A small-molecule ligand and the protein it binds are described below.
Small molecule (SMILES): N[C@@H](CCC(=O)O)C(=O)O

Binding-site contacts:
Ligand atom CA contacts residue TYR61 of chain 1.A at 4.0 Å (hydrophobic).
Ligand atom C contacts residue SER142 of chain 1.A at 3.4 Å.
Ligand atom OE2 contacts residue SER142 of chain 1.A at 3.3 Å (h-bond).
Ligand atom C contacts residue TYR61 of chain 1.A at 3.6 Å (hydrophobic).
Ligand atom N contacts residue TYR61 of chain 1.A at 4.0 Å.
Ligand atom N contacts residue TYR220 of chain 1.A at 3.7 Å.
Ligand atom O contacts residue PRO89 of chain 1.A at 3.6 Å.
Ligand atom CB contacts residue TYR61 of chain 1.A at 3.5 Å (hydrophobic).
Ligand atom O contacts residue TYR61 of chain 1.A at 3.5 Å.
Ligand atom N contacts residue GLU193 of chain 1.A at 2.8 Å (salt-bridge).
Ligand atom CA contacts residue GLU193 of chain 1.A at 3.3 Å.
Ligand atom O contacts residue LEU90 of chain 1.A at 3.6 Å.
Ligand atom CG contacts residue GLU193 of chain 1.A at 3.5 Å.
Ligand atom OE2 contacts residue LEU138 of chain 1.A at 4.2 Å.
Ligand atom N contacts residue SER142 of chain 1.A at 4.1 Å.
Ligand atom CA contacts residue THR91 of chain 1.A at 3.4 Å.
Ligand atom O contacts residue ARG96 of chain 1.A at 2.8 Å (salt-bridge).
Ligand atom CB contacts residue GLU193 of chain 1.A at 4.0 Å.
Ligand atom OXT contacts residue ARG96 of chain 1.A at 2.8 Å (salt-bridge).
Ligand atom CD contacts residue GLU193 of chain 1.A at 3.9 Å.
Ligand atom CG contacts residue LEU138 of chain 1.A at 3.7 Å (hydrophobic).
Ligand atom OE1 contacts residue THR143 of chain 1.A at 2.6 Å (h-bond).
Ligand atom N contacts residue THR91 of chain 1.A at 2.9 Å (h-bond).
Ligand atom CA contacts residue SER142 of chain 1.A at 3.3 Å.
Ligand atom OXT contacts residue SER142 of chain 1.A at 2.9 Å (h-bond).
Ligand atom OE2 contacts residue GLY141 of chain 1.A at 3.7 Å.
Ligand atom C contacts residue PRO89 of chain 1.A at 4.2 Å (hydrophobic).
Ligand atom CA contacts residue PRO89 of chain 1.A at 4.0 Å (hydrophobic).
Ligand atom OE2 contacts residue THR143 of chain 1.A at 3.1 Å (h-bond).
Ligand atom CD contacts residue THR143 of chain 1.A at 3.2 Å.
Ligand atom CD contacts residue LEU138 of chain 1.A at 4.0 Å (hydrophobic).
Ligand atom CB contacts residue LEU138 of chain 1.A at 4.1 Å (hydrophobic).
Ligand atom C contacts residue THR91 of chain 1.A at 3.7 Å.
Ligand atom N contacts residue PRO89 of chain 1.A at 2.8 Å (h-bond).
Ligand atom C contacts residue ARG96 of chain 1.A at 3.5 Å.
Ligand atom OXT contacts residue TYR61 of chain 1.A at 3.3 Å.
Ligand atom O contacts residue SER142 of chain 1.A at 4.0 Å.
Ligand atom OXT contacts residue GLY141 of chain 1.A at 3.2 Å.
Ligand atom OE1 contacts residue GLU193 of chain 1.A at 3.8 Å.
Ligand atom O contacts residue THR91 of chain 1.A at 3.0 Å (h-bond).

Sequence of chain 1.A:
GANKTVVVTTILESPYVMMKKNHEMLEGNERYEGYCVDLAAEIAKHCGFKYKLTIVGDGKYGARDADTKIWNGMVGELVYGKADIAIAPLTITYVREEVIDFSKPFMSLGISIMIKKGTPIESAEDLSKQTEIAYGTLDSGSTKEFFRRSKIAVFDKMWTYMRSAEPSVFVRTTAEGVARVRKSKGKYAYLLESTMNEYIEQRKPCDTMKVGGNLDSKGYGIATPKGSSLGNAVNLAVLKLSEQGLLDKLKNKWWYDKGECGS